Binding-site contacts:
Ligand atom O7 contacts residue ASN122 of chain 4.A at 3.4 Å (h-bond).
Ligand atom O5 contacts residue HIS315 of chain 2.A at 3.2 Å (h-bond).
Ligand atom C8 contacts residue SER16 of chain 2.A at 3.6 Å.
Ligand atom O6 contacts residue HIS315 of chain 2.A at 3.2 Å.
Ligand atom O3 contacts residue ARG286 of chain 2.A at 2.9 Å (salt-bridge).
Ligand atom C7 contacts residue ARG375 of chain 2.A at 3.3 Å.
Ligand atom O5 contacts residue GLY377 of chain 2.A at 3.1 Å.
Ligand atom N2 contacts residue HIS315 of chain 2.A at 3.0 Å (h-bond).
Ligand atom N2 contacts residue ASN122 of chain 4.A at 2.7 Å (h-bond).
Ligand atom C6 contacts residue LEU376 of chain 2.A at 2.9 Å (hydrophobic).
Ligand atom C2 contacts residue ARG375 of chain 2.A at 3.3 Å.
Ligand atom C6 contacts residue GLU297 of chain 2.A at 3.1 Å.
Ligand atom O2 contacts residue ASP252 of chain 2.A at 2.5 Å (salt-bridge).
Ligand atom O6 contacts residue HIS315 of chain 2.A at 3.3 Å (h-bond).
Ligand atom O2 contacts residue LEU299 of chain 2.A at 3.6 Å.
Ligand atom C1 contacts residue ARG375 of chain 2.A at 3.6 Å.
Ligand atom O3 contacts residue SER314 of chain 2.A at 3.1 Å.
Ligand atom C1 contacts residue HIS315 of chain 2.A at 3.6 Å.
Ligand atom C1 contacts residue ASN122 of chain 4.A at 1.4 Å.
Ligand atom C3 contacts residue HIS315 of chain 2.A at 3.6 Å.
Ligand atom O6 contacts residue LEU376 of chain 2.A at 2.7 Å (h-bond).
Ligand atom C6 contacts residue VAL317 of chain 2.A at 3.5 Å (hydrophobic).
Ligand atom C7 contacts residue ASN122 of chain 4.A at 3.2 Å.
Ligand atom C2 contacts residue ASP252 of chain 2.A at 3.3 Å.
Ligand atom O4 contacts residue ARG375 of chain 2.A at 3.0 Å (salt-bridge).
Ligand atom C8 contacts residue ASN121 of chain 4.A at 3.6 Å.
Ligand atom C2 contacts residue HIS315 of chain 2.A at 3.5 Å.
Ligand atom O5 contacts residue ASN122 of chain 4.A at 2.4 Å (h-bond).
Ligand atom O7 contacts residue ARG375 of chain 2.A at 2.3 Å (salt-bridge).
Ligand atom O5 contacts residue HIS315 of chain 2.A at 2.9 Å (h-bond).
Ligand atom O2 contacts residue ILE243 of chain 2.A at 3.5 Å.
Ligand atom O6 contacts residue GLU297 of chain 2.A at 2.4 Å (salt-bridge).
Ligand atom C3 contacts residue ARG286 of chain 2.A at 3.6 Å.
Ligand atom O5 contacts residue PRO312 of chain 2.A at 3.4 Å.
Ligand atom C8 contacts residue HIS315 of chain 2.A at 3.6 Å.
Ligand atom O4 contacts residue HIS315 of chain 2.A at 3.0 Å.
Ligand atom C6 contacts residue HIS315 of chain 2.A at 3.6 Å.
Ligand atom O3 contacts residue ASP252 of chain 2.A at 3.2 Å (salt-bridge).
Ligand atom C2 contacts residue ASN122 of chain 4.A at 2.2 Å.
Ligand atom O3 contacts residue HIS315 of chain 2.A at 3.0 Å (h-bond).

The small molecule below binds the protein below.
Small molecule (SMILES): CC(=O)N[C@H]1[C@H](O[C@H]2[C@H](O)[C@@H](NC(C)=O)CO[C@@H]2CO)O[C@H](CO)[C@@H](O[C@@H]2O[C@H](CO[C@H]3O[C@H](CO[C@H]4O[C@H](CO)[C@@H](O)[C@H](O)[C@@H]4O)[C@@H](O)[C@H](O[C@H]4O[C@H](CO)[C@@H](O)[C@H](O)[C@@H]4O)[C@@H]3O)[C@@H](O)[C@H](O)[C@@H]2O)[C@@H]1O

Sequence of chain 4.A:
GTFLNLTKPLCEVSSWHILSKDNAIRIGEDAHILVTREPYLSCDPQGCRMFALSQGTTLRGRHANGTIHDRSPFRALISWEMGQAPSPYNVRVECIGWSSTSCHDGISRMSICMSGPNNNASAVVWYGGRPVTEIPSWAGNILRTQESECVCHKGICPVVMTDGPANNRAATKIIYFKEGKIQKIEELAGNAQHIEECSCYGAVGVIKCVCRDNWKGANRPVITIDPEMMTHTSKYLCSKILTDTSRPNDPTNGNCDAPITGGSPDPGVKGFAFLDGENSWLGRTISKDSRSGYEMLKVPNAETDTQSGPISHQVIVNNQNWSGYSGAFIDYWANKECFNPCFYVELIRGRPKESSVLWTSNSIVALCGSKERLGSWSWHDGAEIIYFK

Sequence of chain 2.A:
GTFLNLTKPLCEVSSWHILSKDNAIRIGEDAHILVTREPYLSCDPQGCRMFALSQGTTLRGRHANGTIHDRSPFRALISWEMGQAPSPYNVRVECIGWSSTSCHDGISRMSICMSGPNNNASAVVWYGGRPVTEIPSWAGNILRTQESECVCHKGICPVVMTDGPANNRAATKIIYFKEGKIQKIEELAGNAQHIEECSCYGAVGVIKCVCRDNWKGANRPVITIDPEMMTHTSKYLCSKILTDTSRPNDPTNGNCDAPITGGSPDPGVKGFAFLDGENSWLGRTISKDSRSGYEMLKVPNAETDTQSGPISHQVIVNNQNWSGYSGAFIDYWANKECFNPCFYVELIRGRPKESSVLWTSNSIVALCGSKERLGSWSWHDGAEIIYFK